Binding-site contacts:
Ligand atom N contacts residue GLY28 of chain 1.K at 3.6 Å.
Ligand atom N contacts residue PRO21 of chain 1.K at 4.2 Å.
Ligand atom C contacts residue GLY28 of chain 1.K at 3.6 Å.
Ligand atom CB contacts residue GLY28 of chain 1.K at 3.1 Å.
Ligand atom CB contacts residue PRO21 of chain 1.K at 3.6 Å (hydrophobic).
Ligand atom CA contacts residue PRO21 of chain 1.K at 3.9 Å (hydrophobic).
Ligand atom O contacts residue GLY28 of chain 1.K at 4.2 Å.
Ligand atom SG contacts residue PRO21 of chain 1.K at 3.9 Å.
Ligand atom CA contacts residue GLN29 of chain 1.K at 3.4 Å.
Ligand atom SG contacts residue ALA20 of chain 1.K at 4.1 Å.
Ligand atom CB contacts residue ALA32 of chain 1.K at 4.4 Å (hydrophobic).
Ligand atom N contacts residue GLN29 of chain 1.K at 4.4 Å.
Ligand atom C contacts residue PRO25 of chain 1.K at 3.6 Å (hydrophobic).
Ligand atom CB contacts residue GLN29 of chain 1.K at 4.5 Å.
Ligand atom CA contacts residue PRO25 of chain 1.K at 3.5 Å (hydrophobic).
Ligand atom CA contacts residue GLY28 of chain 1.K at 3.0 Å.
Ligand atom C contacts residue PRO21 of chain 1.K at 4.3 Å (hydrophobic).
Ligand atom N contacts residue ALA32 of chain 1.K at 4.3 Å.
Ligand atom N contacts residue PRO25 of chain 1.K at 3.5 Å.
Ligand atom CA contacts residue PRO25 of chain 1.K at 3.8 Å (hydrophobic).
Ligand atom N contacts residue PRO25 of chain 1.K at 3.0 Å.
Ligand atom CB contacts residue GLN29 of chain 1.K at 4.2 Å.
Ligand atom O contacts residue ALA20 of chain 1.K at 3.8 Å.
Ligand atom CA contacts residue GLN29 of chain 1.K at 4.0 Å.
Ligand atom CB contacts residue PRO21 of chain 1.K at 4.5 Å (hydrophobic).
Ligand atom C contacts residue PRO25 of chain 1.K at 3.4 Å (hydrophobic).
Ligand atom C contacts residue GLN29 of chain 1.K at 3.2 Å.
Ligand atom SG contacts residue PRO25 of chain 1.K at 4.1 Å.
Ligand atom O contacts residue GLN29 of chain 1.K at 2.9 Å (h-bond).
Ligand atom N contacts residue GLN29 of chain 1.K at 3.8 Å.
Ligand atom C contacts residue GLN29 of chain 1.K at 4.0 Å.
Ligand atom O contacts residue GLY24 of chain 1.K at 4.0 Å.
Ligand atom N contacts residue GLN29 of chain 1.K at 2.8 Å (h-bond).
Ligand atom N contacts residue GLY28 of chain 1.K at 4.1 Å.
Ligand atom CB contacts residue GLY24 of chain 1.K at 4.2 Å.
Ligand atom C contacts residue GLN29 of chain 1.K at 4.4 Å.
Ligand atom CB contacts residue PRO25 of chain 1.K at 3.8 Å (hydrophobic).
Ligand atom O contacts residue PRO21 of chain 1.K at 4.3 Å.
Ligand atom C contacts residue PRO21 of chain 1.K at 4.5 Å (hydrophobic).
Ligand atom CA contacts residue GLN29 of chain 1.K at 4.0 Å.

Sequence of chain 1.K:
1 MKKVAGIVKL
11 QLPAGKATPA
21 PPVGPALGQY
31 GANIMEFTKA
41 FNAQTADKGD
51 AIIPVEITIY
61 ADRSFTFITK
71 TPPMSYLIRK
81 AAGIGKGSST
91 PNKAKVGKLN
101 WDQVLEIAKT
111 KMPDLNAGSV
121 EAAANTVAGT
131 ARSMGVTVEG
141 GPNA

A small-molecule ligand and the protein it binds are described below.
Small molecule (SMILES): C=C(NC(=O)C(=C)NC(=O)c1csc(C2=N[C@@H]3c4csc(n4)[C@H]4NC(=O)c5csc(n5)[C@H]([C@](C)(O)[C@@H](C)O)NC(=O)[C@H]5CS[C@@H](N5)/C(=C/C)NC(=O)[C@H]([C@@H](C)O)NC(=O)c5csc(n5)[C@]3(CC2)NC(=O)[C@H](C)NC(=O)C(=C)NC(=O)[C@H](C)NC(=O)[C@H]([C@@H](C)CC)N[C@@H]2C=Cc3c([C@H](C)O)cc(nc3[C@H]2O)C(=O)O[C@@H]4C)n1)C(N)=O